The protein below binds the small molecule below.
Small molecule (SMILES): C[C@@H](C=O)NC(=O)[C@H](Cc1ccc(O)cc1)NC(=O)[C@H](Cc1ccc(OP(=O)(O)O)cc1)NC(=O)[C@H](CCC(=O)O)NC(=O)[C@@H](N)CCCCN

Sequence of chain 1.A:
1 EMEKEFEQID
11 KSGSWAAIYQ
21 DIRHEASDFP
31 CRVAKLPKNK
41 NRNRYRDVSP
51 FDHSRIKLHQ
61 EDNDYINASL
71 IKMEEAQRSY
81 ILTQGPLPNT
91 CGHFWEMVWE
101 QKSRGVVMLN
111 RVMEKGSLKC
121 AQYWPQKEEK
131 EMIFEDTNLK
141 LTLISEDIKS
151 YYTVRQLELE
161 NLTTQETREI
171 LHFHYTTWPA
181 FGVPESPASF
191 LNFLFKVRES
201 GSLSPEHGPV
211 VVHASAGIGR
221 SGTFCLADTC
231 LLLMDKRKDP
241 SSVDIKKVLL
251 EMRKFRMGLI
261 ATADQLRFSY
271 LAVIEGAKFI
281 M

Binding-site contacts:
Ligand atom OE1 contacts residue ARG46 of chain 1.A at 3.3 Å.
Ligand atom CE1 contacts residue ALA216 of chain 1.A at 3.7 Å (hydrophobic).
Ligand atom N contacts residue TYR45 of chain 1.A at 3.3 Å.
Ligand atom CD2 contacts residue TYR45 of chain 1.A at 3.5 Å (hydrophobic).
Ligand atom O contacts residue PHE181 of chain 1.A at 3.3 Å.
Ligand atom CA contacts residue ASP47 of chain 1.A at 3.3 Å.
Ligand atom O1P contacts residue ILE218 of chain 1.A at 2.9 Å (h-bond).
Ligand atom O contacts residue ARG46 of chain 1.A at 3.1 Å (salt-bridge).
Ligand atom CZ contacts residue ALA216 of chain 1.A at 3.5 Å (hydrophobic).
Ligand atom CD contacts residue ARG44 of chain 1.A at 3.6 Å.
Ligand atom CE2 contacts residue ALA216 of chain 1.A at 3.3 Å (hydrophobic).
Ligand atom O2P contacts residue ALA216 of chain 1.A at 2.9 Å (h-bond).
Ligand atom N contacts residue ASP47 of chain 1.A at 3.0 Å (salt-bridge).
Ligand atom O1P contacts residue ALA216 of chain 1.A at 3.4 Å.
Ligand atom O2P contacts residue SER215 of chain 1.A at 2.7 Å (h-bond).
Ligand atom CB contacts residue ASP47 of chain 1.A at 3.6 Å.
Ligand atom CG contacts residue ARG46 of chain 1.A at 3.3 Å.
Ligand atom O contacts residue TYR45 of chain 1.A at 3.5 Å.
Ligand atom CE1 contacts residue PHE181 of chain 1.A at 3.5 Å (hydrophobic).
Ligand atom CZ contacts residue PHE181 of chain 1.A at 3.6 Å (hydrophobic).
Ligand atom CD2 contacts residue ASP47 of chain 1.A at 3.2 Å.
Ligand atom CD1 contacts residue ALA216 of chain 1.A at 3.6 Å (hydrophobic).
Ligand atom CB contacts residue ASP47 of chain 1.A at 3.5 Å.
Ligand atom OH contacts residue ILE218 of chain 1.A at 3.4 Å.
Ligand atom O2P contacts residue ALA214 of chain 1.A at 3.2 Å.
Ligand atom C contacts residue ASP47 of chain 1.A at 3.6 Å.
Ligand atom O2P contacts residue ARG220 of chain 1.A at 2.9 Å (salt-bridge).
Ligand atom O3P contacts residue ARG220 of chain 1.A at 2.9 Å (salt-bridge).
Ligand atom NZ contacts residue ASN43 of chain 1.A at 3.3 Å (h-bond).
Ligand atom CB contacts residue ARG46 of chain 1.A at 3.5 Å.
Ligand atom N contacts residue ASP47 of chain 1.A at 2.9 Å (salt-bridge).
Ligand atom O1P contacts residue GLY217 of chain 1.A at 3.0 Å (h-bond).
Ligand atom CD2 contacts residue ALA216 of chain 1.A at 3.2 Å (hydrophobic).
Ligand atom O1P contacts residue GLY219 of chain 1.A at 3.0 Å (h-bond).
Ligand atom P contacts residue ARG220 of chain 1.A at 3.7 Å.
Ligand atom O3P contacts residue ALA214 of chain 1.A at 3.5 Å.
Ligand atom C contacts residue TYR45 of chain 1.A at 3.4 Å (hydrophobic).
Ligand atom CG contacts residue ALA216 of chain 1.A at 3.4 Å (hydrophobic).
Ligand atom O3P contacts residue GLY219 of chain 1.A at 3.7 Å.
Ligand atom CD contacts residue ARG46 of chain 1.A at 3.7 Å.